Binding-site contacts:
Ligand atom C1 contacts residue ASN130 of chain 1.A at 3.9 Å.
Ligand atom C13 contacts residue ASN128 of chain 1.A at 4.3 Å.
Ligand atom N2 contacts residue ASN128 of chain 1.A at 4.2 Å.
Ligand atom O1 contacts residue ARG262 of chain 1.A at 4.5 Å.
Ligand atom C4 contacts residue ASN128 of chain 1.A at 3.4 Å.
Ligand atom C13 contacts residue LEU129 of chain 1.A at 3.5 Å (hydrophobic).
Ligand atom O1 contacts residue ARG260 of chain 1.A at 2.6 Å (salt-bridge).
Ligand atom C15 contacts residue ASN128 of chain 1.A at 3.3 Å.
Ligand atom O1 contacts residue PHE261 of chain 1.A at 3.7 Å.
Ligand atom C12 contacts residue LEU285 of chain 1.A at 4.2 Å (hydrophobic).
Ligand atom C1 contacts residue LEU129 of chain 1.A at 4.2 Å (hydrophobic).
Ligand atom C14 contacts residue PHE42 of chain 1.A at 4.1 Å (hydrophobic).
Ligand atom C13 contacts residue PHE333 of chain 1.A at 4.3 Å (hydrophobic).
Ligand atom C1 contacts residue ASN128 of chain 1.A at 3.1 Å.
Ligand atom C11 contacts residue VAL284 of chain 1.A at 3.7 Å (hydrophobic).
Ligand atom C16 contacts residue PHE42 of chain 1.A at 4.3 Å (hydrophobic).
Ligand atom O2 contacts residue ASN130 of chain 1.A at 3.1 Å (h-bond).
Ligand atom N2 contacts residue LEU285 of chain 1.A at 4.2 Å.
Ligand atom O1 contacts residue ASN130 of chain 1.A at 2.8 Å (h-bond).
Ligand atom C16 contacts residue LEU285 of chain 1.A at 3.5 Å (hydrophobic).
Ligand atom S contacts residue ARG260 of chain 1.A at 3.6 Å.
Ligand atom O4 contacts residue ARG260 of chain 1.A at 3.4 Å (salt-bridge).
Ligand atom C11 contacts residue ASN130 of chain 1.A at 3.5 Å.
Ligand atom C12 contacts residue PHE42 of chain 1.A at 3.5 Å (hydrophobic).
Ligand atom S contacts residue ASN130 of chain 1.A at 3.6 Å.
Ligand atom C7 contacts residue ASN130 of chain 1.A at 4.1 Å.
Ligand atom C7 contacts residue ASN128 of chain 1.A at 4.3 Å.
Ligand atom C11 contacts residue LEU285 of chain 1.A at 3.5 Å (hydrophobic).
Ligand atom C11 contacts residue LEU129 of chain 1.A at 4.1 Å (hydrophobic).
Ligand atom C15 contacts residue LEU129 of chain 1.A at 3.8 Å (hydrophobic).

Sequence of chain 1.A:
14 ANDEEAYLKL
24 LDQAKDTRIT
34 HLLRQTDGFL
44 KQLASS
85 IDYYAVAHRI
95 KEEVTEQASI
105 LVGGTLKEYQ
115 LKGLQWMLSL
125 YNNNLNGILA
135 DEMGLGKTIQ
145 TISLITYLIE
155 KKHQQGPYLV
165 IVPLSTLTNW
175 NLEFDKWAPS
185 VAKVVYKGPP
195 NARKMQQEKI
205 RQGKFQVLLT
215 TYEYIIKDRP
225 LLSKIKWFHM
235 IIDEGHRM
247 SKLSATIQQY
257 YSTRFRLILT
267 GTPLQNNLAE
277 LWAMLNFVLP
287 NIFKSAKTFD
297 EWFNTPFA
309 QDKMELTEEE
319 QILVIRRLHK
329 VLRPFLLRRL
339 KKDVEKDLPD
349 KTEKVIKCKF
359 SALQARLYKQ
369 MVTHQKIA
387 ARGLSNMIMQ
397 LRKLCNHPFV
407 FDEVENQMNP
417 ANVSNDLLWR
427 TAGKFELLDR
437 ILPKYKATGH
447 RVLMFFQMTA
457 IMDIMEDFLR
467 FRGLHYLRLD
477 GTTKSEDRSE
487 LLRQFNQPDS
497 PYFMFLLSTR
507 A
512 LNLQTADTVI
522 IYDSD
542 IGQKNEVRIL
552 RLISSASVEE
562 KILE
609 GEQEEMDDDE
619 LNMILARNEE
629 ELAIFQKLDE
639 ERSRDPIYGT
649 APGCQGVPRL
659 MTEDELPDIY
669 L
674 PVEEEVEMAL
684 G

This small molecule binds to this protein.
Small molecule (SMILES): C[N+]1(CCCS(=O)(=O)[O-])CCCCC1